Binding-site contacts:
Ligand atom N2 contacts residue ASN246 of chain 1.I at 3.0 Å (h-bond).
Ligand atom O5 contacts residue ASN249 of chain 1.I at 3.2 Å.
Ligand atom C5 contacts residue THR248 of chain 1.I at 3.3 Å.
Ligand atom C1 contacts residue ASN249 of chain 1.I at 3.8 Å.
Ligand atom C1 contacts residue THR248 of chain 1.I at 3.7 Å.
Ligand atom C8 contacts residue ASN246 of chain 1.I at 4.2 Å.
Ligand atom O5 contacts residue THR248 of chain 1.I at 3.6 Å.
Ligand atom O5 contacts residue ASN246 of chain 1.I at 2.3 Å (h-bond).
Ligand atom C4 contacts residue ASN246 of chain 1.I at 4.2 Å.
Ligand atom C3 contacts residue ASN246 of chain 1.I at 3.8 Å.
Ligand atom C5 contacts residue ASN246 of chain 1.I at 3.6 Å.
Ligand atom C2 contacts residue ASN246 of chain 1.I at 2.5 Å.
Ligand atom C5 contacts residue ASN249 of chain 1.I at 4.2 Å.
Ligand atom O6 contacts residue THR248 of chain 1.I at 2.7 Å (h-bond).
Ligand atom C6 contacts residue ASN249 of chain 1.I at 4.0 Å.
Ligand atom C6 contacts residue THR248 of chain 1.I at 4.0 Å.
Ligand atom O6 contacts residue ASN249 of chain 1.I at 3.2 Å.
Ligand atom C1 contacts residue ASN246 of chain 1.I at 1.4 Å.
Ligand atom C4 contacts residue THR248 of chain 1.I at 4.5 Å.
Ligand atom C7 contacts residue ASN246 of chain 1.I at 3.8 Å.

A small-molecule ligand and the protein it binds are described below.
Small molecule (SMILES): CC(=O)N[C@H]1[C@H](O[C@H]2[C@H](O)[C@@H](NC(C)=O)CO[C@@H]2CO)O[C@H](CO)[C@@H](O[C@@H]2O[C@H](CO)[C@@H](O)[C@H](O)[C@@H]2O)[C@@H]1O

Sequence of chain 1.I:
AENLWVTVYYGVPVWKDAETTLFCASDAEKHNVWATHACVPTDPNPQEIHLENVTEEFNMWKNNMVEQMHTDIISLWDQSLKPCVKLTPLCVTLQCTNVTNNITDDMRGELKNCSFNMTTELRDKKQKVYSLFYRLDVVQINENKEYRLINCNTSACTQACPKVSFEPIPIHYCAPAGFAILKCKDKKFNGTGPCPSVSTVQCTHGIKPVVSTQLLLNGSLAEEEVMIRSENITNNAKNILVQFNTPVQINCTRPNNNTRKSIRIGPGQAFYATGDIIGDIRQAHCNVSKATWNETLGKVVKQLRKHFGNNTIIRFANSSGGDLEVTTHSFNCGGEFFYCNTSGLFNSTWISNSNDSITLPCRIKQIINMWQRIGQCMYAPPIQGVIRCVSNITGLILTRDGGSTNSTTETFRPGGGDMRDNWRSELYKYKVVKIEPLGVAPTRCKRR